Binding-site contacts:
Ligand atom OAA contacts residue LYS228 of chain 1.A at 2.9 Å (salt-bridge).
Ligand atom CAH contacts residue PHE207 of chain 1.A at 3.9 Å (hydrophobic).
Ligand atom CAN contacts residue HIS210 of chain 1.A at 3.6 Å.
Ligand atom CAK contacts residue GLU212 of chain 1.A at 4.1 Å.
Ligand atom OAA contacts residue PHE207 of chain 1.A at 3.2 Å.
Ligand atom CAG contacts residue TRP230 of chain 1.A at 3.9 Å (hydrophobic).
Ligand atom OAA contacts residue TYR154 of chain 1.A at 2.9 Å (h-bond).
Ligand atom OAB contacts residue TYR154 of chain 1.A at 2.5 Å (h-bond).
Ligand atom CAK contacts residue PHE207 of chain 1.A at 3.9 Å (hydrophobic).
Ligand atom CAN contacts residue NI1 of chain 1.C at 3.0 Å.
Ligand atom NAI contacts residue LYS263 of chain 1.A at 3.9 Å.
Ligand atom CAJ contacts residue PHE207 of chain 1.A at 3.5 Å (hydrophobic).
Ligand atom CAF contacts residue PHE207 of chain 1.A at 3.4 Å (hydrophobic).
Ligand atom CAE contacts residue TYR199 of chain 1.A at 4.2 Å (hydrophobic).
Ligand atom OAC contacts residue GLU212 of chain 1.A at 2.8 Å (salt-bridge).
Ligand atom CAE contacts residue HIS210 of chain 1.A at 3.8 Å.
Ligand atom CAE contacts residue LYS263 of chain 1.A at 3.2 Å.
Ligand atom OAB contacts residue TYR199 of chain 1.A at 3.7 Å.
Ligand atom CAL contacts residue PHE207 of chain 1.A at 3.4 Å (hydrophobic).
Ligand atom OAC contacts residue HIS210 of chain 1.A at 3.1 Å (h-bond).
Ligand atom NAI contacts residue NI1 of chain 1.C at 2.3 Å (h-bond).
Ligand atom CAK contacts residue HIS210 of chain 1.A at 3.6 Å.
Ligand atom CAF contacts residue TRP230 of chain 1.A at 3.5 Å (hydrophobic).
Ligand atom NAI contacts residue HIS210 of chain 1.A at 3.0 Å (h-bond).
Ligand atom CAE contacts residue NI1 of chain 1.C at 3.3 Å.
Ligand atom CAD contacts residue TYR199 of chain 1.A at 3.8 Å (hydrophobic).
Ligand atom CAF contacts residue NI1 of chain 1.C at 4.3 Å.
Ligand atom OAC contacts residue HIS298 of chain 1.A at 2.5 Å (h-bond).
Ligand atom OAB contacts residue PHE207 of chain 1.A at 4.0 Å.
Ligand atom CAG contacts residue PHE207 of chain 1.A at 3.4 Å (hydrophobic).
Ligand atom CAJ contacts residue TYR154 of chain 1.A at 3.0 Å (hydrophobic).
Ligand atom CAK contacts residue HIS298 of chain 1.A at 3.6 Å.
Ligand atom OAC contacts residue NI1 of chain 1.C at 2.2 Å (h-bond).
Ligand atom CAN contacts residue PHE207 of chain 1.A at 4.2 Å (hydrophobic).
Ligand atom CAK contacts residue NI1 of chain 1.C at 2.9 Å.
Ligand atom CAJ contacts residue LYS228 of chain 1.A at 4.1 Å.
Ligand atom CAH contacts residue TYR199 of chain 1.A at 3.7 Å (hydrophobic).
Ligand atom CAF contacts residue HIS298 of chain 1.A at 3.8 Å.
Ligand atom CAD contacts residue LYS263 of chain 1.A at 4.1 Å.
Ligand atom CAM contacts residue PHE207 of chain 1.A at 3.7 Å (hydrophobic).

Sequence of chain 1.A:
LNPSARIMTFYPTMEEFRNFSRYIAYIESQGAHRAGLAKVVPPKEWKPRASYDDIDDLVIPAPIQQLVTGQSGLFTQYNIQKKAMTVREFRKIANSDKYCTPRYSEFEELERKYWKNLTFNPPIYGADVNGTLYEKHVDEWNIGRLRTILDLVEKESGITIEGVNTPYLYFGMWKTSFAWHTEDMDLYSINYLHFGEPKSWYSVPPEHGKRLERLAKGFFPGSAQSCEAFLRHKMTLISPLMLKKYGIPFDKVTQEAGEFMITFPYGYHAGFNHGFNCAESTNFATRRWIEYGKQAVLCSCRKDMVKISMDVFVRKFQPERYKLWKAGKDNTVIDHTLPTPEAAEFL

The small molecule below binds the protein below.
Small molecule (SMILES): O=C(O)c1ccc(O)c2ncccc12